Sequence of chain 1.D:
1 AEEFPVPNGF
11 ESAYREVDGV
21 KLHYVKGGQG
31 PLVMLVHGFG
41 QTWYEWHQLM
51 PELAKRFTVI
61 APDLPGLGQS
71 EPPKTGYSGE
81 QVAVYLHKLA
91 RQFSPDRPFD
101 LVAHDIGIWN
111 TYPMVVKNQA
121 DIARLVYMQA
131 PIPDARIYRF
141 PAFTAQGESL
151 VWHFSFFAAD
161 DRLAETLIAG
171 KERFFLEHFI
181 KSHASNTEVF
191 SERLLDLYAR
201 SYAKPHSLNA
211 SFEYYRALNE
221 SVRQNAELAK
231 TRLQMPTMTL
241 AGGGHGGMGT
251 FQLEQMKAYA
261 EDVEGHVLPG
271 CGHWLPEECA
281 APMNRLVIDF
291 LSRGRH

Binding-site contacts:
Ligand atom CB contacts residue HIS153 of chain 1.D at 4.3 Å.
Ligand atom CD contacts residue MET248 of chain 1.D at 4.5 Å (hydrophobic).
Ligand atom CA contacts residue HIS153 of chain 1.D at 3.9 Å.
Ligand atom CA contacts residue ASP105 of chain 1.D at 2.4 Å.
Ligand atom CA contacts residue PHE154 of chain 1.D at 4.2 Å (hydrophobic).
Ligand atom C contacts residue HIS273 of chain 1.D at 3.8 Å.
Ligand atom C contacts residue TYR215 of chain 1.D at 3.7 Å (hydrophobic).
Ligand atom CG contacts residue PHE154 of chain 1.D at 4.1 Å (hydrophobic).
Ligand atom CE contacts residue LEU150 of chain 1.D at 4.5 Å (hydrophobic).
Ligand atom CA contacts residue TRP109 of chain 1.D at 4.5 Å (hydrophobic).
Ligand atom CD contacts residue PHE154 of chain 1.D at 4.3 Å (hydrophobic).
Ligand atom C2 contacts residue MET248 of chain 1.D at 4.0 Å (hydrophobic).
Ligand atom O1 contacts residue TRP109 of chain 1.D at 4.4 Å.
Ligand atom CG contacts residue ASP105 of chain 1.D at 3.6 Å.
Ligand atom CB contacts residue ASP105 of chain 1.D at 2.9 Å.
Ligand atom O1 contacts residue TYR215 of chain 1.D at 2.7 Å (h-bond).
Ligand atom CG contacts residue HIS153 of chain 1.D at 3.9 Å.
Ligand atom CA contacts residue TYR215 of chain 1.D at 3.4 Å (hydrophobic).
Ligand atom C2 contacts residue PHE140 of chain 1.D at 4.3 Å (hydrophobic).
Ligand atom CB contacts residue GLN129 of chain 1.D at 4.4 Å.
Ligand atom C1 contacts residue MET248 of chain 1.D at 3.7 Å (hydrophobic).
Ligand atom CA contacts residue ILE106 of chain 1.D at 4.1 Å (hydrophobic).
Ligand atom C1 contacts residue LEU150 of chain 1.D at 3.8 Å (hydrophobic).
Ligand atom C contacts residue ASP105 of chain 1.D at 1.4 Å.
Ligand atom CE contacts residue VAL151 of chain 1.D at 4.2 Å (hydrophobic).
Ligand atom CB contacts residue PHE154 of chain 1.D at 4.0 Å (hydrophobic).
Ligand atom CD contacts residue ALA130 of chain 1.D at 4.5 Å (hydrophobic).
Ligand atom C1 contacts residue VAL151 of chain 1.D at 4.0 Å (hydrophobic).
Ligand atom CB contacts residue TRP109 of chain 1.D at 4.4 Å (hydrophobic).
Ligand atom CD contacts residue PRO131 of chain 1.D at 4.0 Å (hydrophobic).
Ligand atom CG contacts residue HIS273 of chain 1.D at 4.2 Å.
Ligand atom CB contacts residue ALA130 of chain 1.D at 4.1 Å (hydrophobic).
Ligand atom C2 contacts residue VAL151 of chain 1.D at 3.7 Å (hydrophobic).
Ligand atom O1 contacts residue ASP105 of chain 1.D at 3.6 Å.
Ligand atom C contacts residue HIS153 of chain 1.D at 4.2 Å.
Ligand atom O1 contacts residue ILE106 of chain 1.D at 4.5 Å.
Ligand atom O1 contacts residue PHE154 of chain 1.D at 3.4 Å.
Ligand atom O1 contacts residue HIS153 of chain 1.D at 2.7 Å (h-bond).
Ligand atom C1 contacts residue PHE140 of chain 1.D at 4.0 Å (hydrophobic).

A small-molecule ligand and the protein it binds are described below.
Small molecule (SMILES): CCCCCC[C@@H](O)CO